Sequence of chain 1.A:
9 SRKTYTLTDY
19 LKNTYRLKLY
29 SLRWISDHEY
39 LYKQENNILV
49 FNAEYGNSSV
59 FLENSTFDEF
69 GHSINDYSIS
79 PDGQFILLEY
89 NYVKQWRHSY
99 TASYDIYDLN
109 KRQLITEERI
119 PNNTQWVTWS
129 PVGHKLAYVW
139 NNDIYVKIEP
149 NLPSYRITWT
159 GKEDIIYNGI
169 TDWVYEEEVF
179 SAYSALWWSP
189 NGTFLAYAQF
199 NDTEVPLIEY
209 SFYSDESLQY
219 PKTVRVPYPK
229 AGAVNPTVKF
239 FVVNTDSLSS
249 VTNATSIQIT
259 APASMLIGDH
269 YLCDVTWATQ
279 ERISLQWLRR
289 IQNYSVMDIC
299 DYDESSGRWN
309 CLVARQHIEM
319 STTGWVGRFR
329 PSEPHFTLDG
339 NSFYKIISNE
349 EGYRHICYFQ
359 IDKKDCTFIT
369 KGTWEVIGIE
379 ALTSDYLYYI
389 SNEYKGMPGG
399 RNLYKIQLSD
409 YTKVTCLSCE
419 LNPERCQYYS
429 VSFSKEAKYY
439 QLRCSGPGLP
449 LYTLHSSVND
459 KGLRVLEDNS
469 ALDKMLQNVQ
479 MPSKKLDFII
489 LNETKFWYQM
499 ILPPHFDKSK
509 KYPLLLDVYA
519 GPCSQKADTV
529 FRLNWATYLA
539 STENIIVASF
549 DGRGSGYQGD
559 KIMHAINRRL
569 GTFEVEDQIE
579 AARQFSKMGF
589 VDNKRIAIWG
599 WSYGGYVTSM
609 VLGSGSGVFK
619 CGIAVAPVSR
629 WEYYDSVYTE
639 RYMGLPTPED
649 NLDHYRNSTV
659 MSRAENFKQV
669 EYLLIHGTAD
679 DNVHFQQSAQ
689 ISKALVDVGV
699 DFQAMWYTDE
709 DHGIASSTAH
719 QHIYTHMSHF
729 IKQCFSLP

Binding-site contacts:
Ligand atom O7 contacts residue ASN199 of chain 1.A at 3.2 Å (h-bond).
Ligand atom C5 contacts residue ASN199 of chain 1.A at 3.5 Å.
Ligand atom C8 contacts residue ILE164 of chain 1.A at 3.9 Å (hydrophobic).
Ligand atom O7 contacts residue THR201 of chain 1.A at 3.7 Å.
Ligand atom C2 contacts residue ILE164 of chain 1.A at 4.4 Å (hydrophobic).
Ligand atom O5 contacts residue LGU1 of chain 1.K at 3.8 Å.
Ligand atom C6 contacts residue LGU1 of chain 1.K at 2.4 Å.
Ligand atom C7 contacts residue LGU1 of chain 1.K at 3.8 Å.
Ligand atom C8 contacts residue THR158 of chain 1.A at 4.3 Å.
Ligand atom C8 contacts residue GLU202 of chain 1.A at 3.1 Å.
Ligand atom O7 contacts residue LYS237 of chain 1.A at 3.5 Å (salt-bridge).
Ligand atom C6 contacts residue ASN199 of chain 1.A at 4.4 Å.
Ligand atom C8 contacts residue LGU1 of chain 1.K at 3.4 Å.
Ligand atom C4 contacts residue ASN199 of chain 1.A at 4.1 Å.
Ligand atom O5 contacts residue ASN199 of chain 1.A at 2.2 Å (h-bond).
Ligand atom O6B contacts residue LGU1 of chain 1.K at 1.4 Å.
Ligand atom C5 contacts residue LGU1 of chain 1.K at 3.5 Å.
Ligand atom O7 contacts residue GLN197 of chain 1.A at 3.9 Å.
Ligand atom C1 contacts residue ASN199 of chain 1.A at 1.4 Å.
Ligand atom N2 contacts residue ASN199 of chain 1.A at 3.1 Å (h-bond).
Ligand atom O6 contacts residue THR201 of chain 1.A at 3.3 Å.
Ligand atom C7 contacts residue THR201 of chain 1.A at 4.1 Å.
Ligand atom C7 contacts residue ASN199 of chain 1.A at 3.4 Å.
Ligand atom C3 contacts residue ASN199 of chain 1.A at 3.8 Å.
Ligand atom C6 contacts residue GLU202 of chain 1.A at 4.0 Å.
Ligand atom C2 contacts residue ASN199 of chain 1.A at 2.4 Å.
Ligand atom C3 contacts residue LGU1 of chain 1.K at 4.3 Å.
Ligand atom C6 contacts residue THR201 of chain 1.A at 4.2 Å.
Ligand atom N2 contacts residue ILE164 of chain 1.A at 3.6 Å.
Ligand atom C7 contacts residue ILE164 of chain 1.A at 3.8 Å (hydrophobic).
Ligand atom N2 contacts residue LGU1 of chain 1.K at 4.2 Å.
Ligand atom O3 contacts residue LGU1 of chain 1.K at 3.1 Å.
Ligand atom O6 contacts residue GLU202 of chain 1.A at 2.9 Å (salt-bridge).
Ligand atom C8 contacts residue THR201 of chain 1.A at 4.0 Å.
Ligand atom C1 contacts residue ILE164 of chain 1.A at 4.0 Å (hydrophobic).
Ligand atom C1 contacts residue THR201 of chain 1.A at 3.3 Å.
Ligand atom O7 contacts residue LGU1 of chain 1.K at 4.0 Å.
Ligand atom O7 contacts residue ILE164 of chain 1.A at 4.3 Å.
Ligand atom O5 contacts residue THR201 of chain 1.A at 3.6 Å (h-bond).
Ligand atom C5 contacts residue THR201 of chain 1.A at 3.8 Å.

This protein binds this small molecule.
Small molecule (SMILES): CC(=O)N[C@H]1[C@H](O[C@H]2[C@H](O)[C@@H](NC(C)=O)CO[C@@H]2CO)O[C@H](CO)[C@@H](O[C@@H]2O[C@H](CO)[C@@H](O)[C@H](O[C@H]3O[C@H](CO)[C@@H](O)[C@H](O)[C@@H]3O)[C@@H]2O)[C@@H]1O